Sequence of chain 1.A:
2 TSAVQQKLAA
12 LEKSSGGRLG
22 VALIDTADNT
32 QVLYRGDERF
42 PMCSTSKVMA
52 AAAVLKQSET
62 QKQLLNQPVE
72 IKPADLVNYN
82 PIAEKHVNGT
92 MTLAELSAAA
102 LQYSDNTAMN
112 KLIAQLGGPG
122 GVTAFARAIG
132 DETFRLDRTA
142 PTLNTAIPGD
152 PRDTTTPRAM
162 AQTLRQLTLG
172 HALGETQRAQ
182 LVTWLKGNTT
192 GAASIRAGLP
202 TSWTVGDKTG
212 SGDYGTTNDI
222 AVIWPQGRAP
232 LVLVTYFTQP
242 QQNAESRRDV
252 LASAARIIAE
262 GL

Binding-site contacts:
Ligand atom O65 contacts residue GLN163 of chain 1.A at 3.0 Å (h-bond).
Ligand atom C19 contacts residue JSC1 of chain 1.G at 3.6 Å.
Ligand atom C19 contacts residue ASN30 of chain 1.A at 3.4 Å.
Ligand atom C12 contacts residue JSC1 of chain 1.G at 4.2 Å.
Ligand atom O67 contacts residue ARG166 of chain 1.A at 4.2 Å.
Ligand atom C53 contacts residue GLN163 of chain 1.A at 3.3 Å.
Ligand atom C17 contacts residue GLN167 of chain 1.A at 3.7 Å.
Ligand atom N33 contacts residue GLN163 of chain 1.A at 3.5 Å (h-bond).
Ligand atom O64 contacts residue ARG159 of chain 1.A at 3.5 Å (salt-bridge).
Ligand atom C63 contacts residue GLN163 of chain 1.A at 3.9 Å.
Ligand atom C13 contacts residue JSC1 of chain 1.G at 3.9 Å.
Ligand atom C18 contacts residue ARG166 of chain 1.A at 3.4 Å.
Ligand atom C20 contacts residue ARG166 of chain 1.A at 3.6 Å.
Ligand atom C19 contacts residue ARG166 of chain 1.A at 3.6 Å.
Ligand atom C20 contacts residue JSC1 of chain 1.G at 4.4 Å.
Ligand atom O67 contacts residue GLN32 of chain 1.A at 4.0 Å.
Ligand atom C24 contacts residue ARG166 of chain 1.A at 3.4 Å.
Ligand atom C27 contacts residue ARG166 of chain 1.A at 3.8 Å.
Ligand atom C31 contacts residue GLN163 of chain 1.A at 4.0 Å.
Ligand atom C50 contacts residue GLN163 of chain 1.A at 4.3 Å.
Ligand atom C20 contacts residue ASN30 of chain 1.A at 3.8 Å.
Ligand atom O29 contacts residue GLN163 of chain 1.A at 4.4 Å.
Ligand atom C63 contacts residue GLN32 of chain 1.A at 3.9 Å.
Ligand atom C26 contacts residue GLN167 of chain 1.A at 4.4 Å.
Ligand atom S49 contacts residue GLN163 of chain 1.A at 4.3 Å.
Ligand atom C16 contacts residue ARG166 of chain 1.A at 3.6 Å.
Ligand atom C17 contacts residue ARG166 of chain 1.A at 3.3 Å.
Ligand atom C34 contacts residue GLN163 of chain 1.A at 4.2 Å.
Ligand atom C63 contacts residue ARG159 of chain 1.A at 3.6 Å.
Ligand atom O28 contacts residue ARG166 of chain 1.A at 3.7 Å.
Ligand atom O65 contacts residue ARG159 of chain 1.A at 2.8 Å (salt-bridge).
Ligand atom C25 contacts residue GLN167 of chain 1.A at 3.9 Å.
Ligand atom O28 contacts residue JSC1 of chain 1.G at 4.3 Å.
Ligand atom O65 contacts residue GLN32 of chain 1.A at 2.9 Å (h-bond).
Ligand atom RU contacts residue JSC1 of chain 1.G at 4.3 Å.
Ligand atom O67 contacts residue GLN163 of chain 1.A at 4.0 Å.
Ligand atom N33 contacts residue GLN32 of chain 1.A at 3.9 Å.
Ligand atom C51 contacts residue GLN163 of chain 1.A at 4.1 Å.
Ligand atom O29 contacts residue ARG166 of chain 1.A at 2.8 Å (salt-bridge).
Ligand atom C25 contacts residue ARG166 of chain 1.A at 3.9 Å.

This protein binds this small molecule.
Small molecule (SMILES): CC1(C)S[C@@H]([C@H](NC(=O)CCC(=O)C23[C]4[C]5[C]6[C]2[Ru]56432789[C]3[C]2[C]7[C]8[C]39)C(=O)O)N[C@H]1C(=O)O